Binding-site contacts:
Ligand atom O1 contacts residue SER38 of chain 1.A at 3.4 Å (h-bond).
Ligand atom O4 contacts residue SER44 of chain 1.A at 2.6 Å (h-bond).
Ligand atom P1 contacts residue SER36 of chain 1.A at 3.8 Å.
Ligand atom C16 contacts residue GLN54 of chain 1.A at 3.8 Å.
Ligand atom C12 contacts residue ARG15 of chain 1.A at 3.5 Å.
Ligand atom C22 contacts residue LYS57 of chain 1.A at 3.7 Å.
Ligand atom C15 contacts residue PHE56 of chain 1.A at 3.6 Å (hydrophobic).
Ligand atom C6 contacts residue LYS57 of chain 1.A at 3.3 Å.
Ligand atom N4 contacts residue LYS57 of chain 1.A at 2.8 Å (salt-bridge).
Ligand atom O3 contacts residue SER38 of chain 1.A at 2.7 Å (h-bond).
Ligand atom N4 contacts residue LEU68 of chain 1.A at 2.9 Å (h-bond).
Ligand atom O4 contacts residue SER36 of chain 1.A at 2.7 Å (h-bond).
Ligand atom C7 contacts residue LYS57 of chain 1.A at 3.6 Å.
Ligand atom C2 contacts residue ARG15 of chain 1.A at 3.4 Å.
Ligand atom O7 contacts residue ARG15 of chain 1.A at 2.9 Å (salt-bridge).
Ligand atom C21 contacts residue TRP69 of chain 1.A at 3.6 Å (hydrophobic).
Ligand atom O4 contacts residue ARG34 of chain 1.A at 3.6 Å.
Ligand atom C8 contacts residue HIS55 of chain 1.A at 3.3 Å.
Ligand atom C5 contacts residue LYS57 of chain 1.A at 3.6 Å.
Ligand atom C15 contacts residue HIS55 of chain 1.A at 3.8 Å.
Ligand atom C3 contacts residue ARG15 of chain 1.A at 3.6 Å.
Ligand atom O11 contacts residue LYS57 of chain 1.A at 2.9 Å (salt-bridge).
Ligand atom N2 contacts residue HIS55 of chain 1.A at 2.9 Å (h-bond).
Ligand atom C7 contacts residue HIS55 of chain 1.A at 3.7 Å.
Ligand atom O2 contacts residue ARG15 of chain 1.A at 2.8 Å (salt-bridge).
Ligand atom O2 contacts residue ARG34 of chain 1.A at 2.7 Å (salt-bridge).
Ligand atom O8 contacts residue TRP69 of chain 1.A at 3.6 Å.
Ligand atom C16 contacts residue HIS55 of chain 1.A at 3.5 Å.
Ligand atom O1 contacts residue ARG15 of chain 1.A at 3.9 Å.
Ligand atom P1 contacts residue SER38 of chain 1.A at 3.5 Å.
Ligand atom O4 contacts residue SER38 of chain 1.A at 3.8 Å.
Ligand atom C17 contacts residue PHE56 of chain 1.A at 3.5 Å (hydrophobic).
Ligand atom C21 contacts residue LEU68 of chain 1.A at 3.6 Å (hydrophobic).
Ligand atom P1 contacts residue ARG15 of chain 1.A at 3.8 Å.
Ligand atom O11 contacts residue PHE56 of chain 1.A at 3.4 Å.
Ligand atom C1 contacts residue LYS57 of chain 1.A at 3.7 Å.
Ligand atom C9 contacts residue HIS55 of chain 1.A at 3.6 Å.
Ligand atom C22 contacts residue LEU68 of chain 1.A at 3.8 Å (hydrophobic).
Ligand atom O3 contacts residue SER36 of chain 1.A at 3.6 Å (h-bond).
Ligand atom C19 contacts residue TRP69 of chain 1.A at 3.5 Å (hydrophobic).

Sequence of chain 1.A:
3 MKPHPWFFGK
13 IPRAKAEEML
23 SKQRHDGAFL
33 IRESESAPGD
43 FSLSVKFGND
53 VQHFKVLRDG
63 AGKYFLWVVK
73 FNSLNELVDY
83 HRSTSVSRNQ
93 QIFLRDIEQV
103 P

A small-molecule ligand and the protein it binds are described below.
Small molecule (SMILES): CC[C@H](C)[C@H](NC(=O)[C@H](CC(=O)NC)Cc1ccc(OP(=O)(O)O)cc1)C(=O)N[C@@H](CC(N)=O)C(N)=O